Binding-site contacts:
Ligand atom O2P contacts residue GLY29 of chain 1.A at 3.2 Å (h-bond).
Ligand atom CD1 contacts residue ARG70 of chain 1.A at 4.1 Å.
Ligand atom O3P contacts residue LYS73 of chain 1.A at 3.2 Å.
Ligand atom O contacts residue ARG70 of chain 1.A at 4.3 Å.
Ligand atom O3P contacts residue CYS27 of chain 1.A at 4.2 Å.
Ligand atom P contacts residue THR28 of chain 1.A at 3.7 Å.
Ligand atom CG contacts residue ARG70 of chain 1.A at 3.4 Å.
Ligand atom CB contacts residue TRP229 of chain 1.A at 3.9 Å (hydrophobic).
Ligand atom N contacts residue HIS32 of chain 1.A at 4.2 Å.
Ligand atom O1P contacts residue HIS32 of chain 1.A at 3.3 Å (h-bond).
Ligand atom CD1 contacts residue GLU72 of chain 1.A at 4.3 Å.
Ligand atom CA contacts residue HIS32 of chain 1.A at 4.3 Å.
Ligand atom OE2 contacts residue ARG70 of chain 1.A at 3.2 Å (salt-bridge).
Ligand atom O3P contacts residue THR28 of chain 1.A at 2.5 Å (h-bond).
Ligand atom O2P contacts residue HIS32 of chain 1.A at 3.6 Å.
Ligand atom CD2 contacts residue GLY152 of chain 1.A at 4.2 Å.
Ligand atom CD contacts residue ARG70 of chain 1.A at 3.9 Å.
Ligand atom CD1 contacts residue THR156 of chain 1.A at 3.8 Å.
Ligand atom P contacts residue LYS73 of chain 1.A at 4.0 Å.
Ligand atom CA contacts residue ARG70 of chain 1.A at 3.4 Å.
Ligand atom OG contacts residue HIS32 of chain 1.A at 4.1 Å.
Ligand atom C contacts residue ARG70 of chain 1.A at 3.6 Å.
Ligand atom CA contacts residue THR71 of chain 1.A at 4.3 Å.
Ligand atom P contacts residue HIS32 of chain 1.A at 3.9 Å.
Ligand atom C contacts residue TRP229 of chain 1.A at 4.3 Å (hydrophobic).
Ligand atom O2P contacts residue THR28 of chain 1.A at 3.6 Å.
Ligand atom OE2 contacts residue LEU69 of chain 1.A at 3.8 Å.
Ligand atom OE2 contacts residue THR71 of chain 1.A at 4.3 Å.
Ligand atom CB contacts residue THR71 of chain 1.A at 4.2 Å.
Ligand atom CG contacts residue ARG70 of chain 1.A at 3.8 Å.
Ligand atom O1P contacts residue CYS27 of chain 1.A at 4.0 Å.
Ligand atom O contacts residue THR71 of chain 1.A at 3.6 Å.
Ligand atom CA contacts residue ARG70 of chain 1.A at 3.9 Å.
Ligand atom O contacts residue GLU72 of chain 1.A at 4.0 Å.
Ligand atom O contacts residue ARG70 of chain 1.A at 3.4 Å.
Ligand atom O1P contacts residue LYS73 of chain 1.A at 3.1 Å (salt-bridge).
Ligand atom CB contacts residue ARG70 of chain 1.A at 3.3 Å.
Ligand atom O3P contacts residue THR71 of chain 1.A at 3.9 Å.
Ligand atom N contacts residue ARG70 of chain 1.A at 2.7 Å (salt-bridge).
Ligand atom C contacts residue ARG70 of chain 1.A at 3.7 Å.

Sequence of chain 1.A:
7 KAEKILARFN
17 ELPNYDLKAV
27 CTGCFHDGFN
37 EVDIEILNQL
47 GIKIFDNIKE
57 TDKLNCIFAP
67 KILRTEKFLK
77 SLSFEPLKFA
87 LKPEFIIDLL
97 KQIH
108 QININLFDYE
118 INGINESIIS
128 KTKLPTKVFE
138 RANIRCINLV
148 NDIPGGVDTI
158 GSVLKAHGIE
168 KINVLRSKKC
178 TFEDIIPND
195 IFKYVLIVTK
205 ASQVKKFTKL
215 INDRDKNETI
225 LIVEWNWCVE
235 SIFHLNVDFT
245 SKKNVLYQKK

The small molecule below binds the protein below.
Small molecule (SMILES): CC(C)C[C@@H](C=O)NC(=O)[C@H](CCC(=O)O)NC(=O)[C@H](C)NC(=O)[C@H](COP(=O)(O)O)NC(=O)[C@H](C)N